The protein below binds the small molecule below.
Small molecule (SMILES): COc1cc(C=O)ccc1O

Sequence of chain 1.A:
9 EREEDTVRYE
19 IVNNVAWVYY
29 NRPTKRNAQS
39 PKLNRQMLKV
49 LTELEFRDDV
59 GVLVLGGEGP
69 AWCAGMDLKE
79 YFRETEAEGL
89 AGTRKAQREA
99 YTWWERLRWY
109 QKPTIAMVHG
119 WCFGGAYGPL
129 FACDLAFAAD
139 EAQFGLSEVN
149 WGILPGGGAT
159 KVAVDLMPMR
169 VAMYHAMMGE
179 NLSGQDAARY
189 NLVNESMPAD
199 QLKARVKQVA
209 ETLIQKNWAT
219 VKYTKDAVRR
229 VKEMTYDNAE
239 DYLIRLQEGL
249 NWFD

Binding-site contacts:
Ligand atom CAE contacts residue TRP102 of chain 1.A at 4.2 Å (hydrophobic).
Ligand atom OAB contacts residue LEU152 of chain 1.A at 4.1 Å.
Ligand atom CAI contacts residue GLY155 of chain 1.A at 3.6 Å.
Ligand atom CAJ contacts residue GLY155 of chain 1.A at 4.1 Å.
Ligand atom CAE contacts residue GLY155 of chain 1.A at 3.6 Å.
Ligand atom OAB contacts residue PRO153 of chain 1.A at 4.0 Å.
Ligand atom OAB contacts residue GLY123 of chain 1.A at 4.2 Å.
Ligand atom CAA contacts residue GLN245 of chain 3.A at 4.4 Å.
Ligand atom CAG contacts residue PHE80 of chain 1.A at 3.7 Å (hydrophobic).
Ligand atom OAB contacts residue COA1 of chain 1.F at 4.1 Å.
Ligand atom CAG contacts residue GLY154 of chain 1.A at 3.8 Å.
Ligand atom CAK contacts residue GLY155 of chain 1.A at 4.1 Å.
Ligand atom CAA contacts residue PHE80 of chain 1.A at 3.8 Å (hydrophobic).
Ligand atom CAG contacts residue GLY155 of chain 1.A at 3.9 Å.
Ligand atom CAE contacts residue MET74 of chain 1.A at 3.5 Å (hydrophobic).
Ligand atom CAD contacts residue GLY123 of chain 1.A at 3.7 Å.
Ligand atom OAB contacts residue GLY154 of chain 1.A at 3.0 Å (h-bond).
Ligand atom CAK contacts residue PHE80 of chain 1.A at 3.6 Å (hydrophobic).
Ligand atom CAI contacts residue PHE80 of chain 1.A at 4.1 Å (hydrophobic).
Ligand atom CAD contacts residue COA1 of chain 1.F at 3.8 Å.
Ligand atom CAI contacts residue GLY154 of chain 1.A at 3.5 Å.
Ligand atom CAI contacts residue MET74 of chain 1.A at 4.2 Å (hydrophobic).
Ligand atom OAH contacts residue PHE80 of chain 1.A at 3.5 Å.
Ligand atom OAC contacts residue TYR99 of chain 1.A at 4.4 Å.
Ligand atom CAJ contacts residue PHE80 of chain 1.A at 4.0 Å (hydrophobic).
Ligand atom OAC contacts residue PHE80 of chain 1.A at 4.3 Å.
Ligand atom OAB contacts residue ILE151 of chain 1.A at 4.4 Å.
Ligand atom CAE contacts residue GLY154 of chain 1.A at 3.9 Å.
Ligand atom OAB contacts residue GLU146 of chain 1.A at 2.4 Å (salt-bridge).
Ligand atom CAF contacts residue MET74 of chain 1.A at 3.8 Å (hydrophobic).
Ligand atom OAC contacts residue TYR79 of chain 1.A at 2.5 Å (h-bond).
Ligand atom CAD contacts residue GLY154 of chain 1.A at 3.4 Å.
Ligand atom CAF contacts residue TYR79 of chain 1.A at 3.5 Å (hydrophobic).
Ligand atom CAD contacts residue GLY155 of chain 1.A at 4.1 Å.
Ligand atom CAJ contacts residue TYR79 of chain 1.A at 3.4 Å (hydrophobic).
Ligand atom CAD contacts residue GLU146 of chain 1.A at 3.2 Å.
Ligand atom CAF contacts residue TRP102 of chain 1.A at 4.1 Å (hydrophobic).
Ligand atom CAF contacts residue GLY155 of chain 1.A at 3.9 Å.
Ligand atom CAE contacts residue GLY123 of chain 1.A at 4.2 Å.
Ligand atom OAC contacts residue GLN95 of chain 1.A at 3.9 Å.

Sequence of chain 3.A:
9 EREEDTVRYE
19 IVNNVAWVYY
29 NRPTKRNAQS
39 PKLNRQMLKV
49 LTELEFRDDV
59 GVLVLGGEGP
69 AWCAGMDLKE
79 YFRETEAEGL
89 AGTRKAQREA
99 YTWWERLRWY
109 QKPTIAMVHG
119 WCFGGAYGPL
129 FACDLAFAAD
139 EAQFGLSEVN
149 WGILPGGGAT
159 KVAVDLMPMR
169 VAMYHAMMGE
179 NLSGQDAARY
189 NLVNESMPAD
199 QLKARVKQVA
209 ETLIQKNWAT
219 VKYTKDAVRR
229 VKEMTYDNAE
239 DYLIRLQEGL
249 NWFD